Binding-site contacts:
Ligand atom O1 contacts residue HIS119 of chain 1.A at 3.5 Å (h-bond).
Ligand atom C11 contacts residue GLY131 of chain 1.A at 3.9 Å.
Ligand atom I contacts residue GLY131 of chain 1.A at 3.9 Å.
Ligand atom C5 contacts residue LEU197 of chain 1.A at 3.9 Å (hydrophobic).
Ligand atom O1 contacts residue VAL121 of chain 1.A at 3.9 Å.
Ligand atom N1 contacts residue HIS119 of chain 1.A at 3.4 Å (h-bond).
Ligand atom C8 contacts residue GOL1 of chain 1.C at 3.8 Å.
Ligand atom O1 contacts residue VAL142 of chain 1.A at 3.8 Å.
Ligand atom N2 contacts residue PHE130 of chain 1.A at 3.6 Å.
Ligand atom C5 contacts residue VAL121 of chain 1.A at 3.9 Å (hydrophobic).
Ligand atom N1 contacts residue ZN1 of chain 1.B at 2.0 Å.
Ligand atom C8 contacts residue THR199 of chain 1.A at 3.3 Å.
Ligand atom C14 contacts residue PHE130 of chain 1.A at 3.5 Å (hydrophobic).
Ligand atom SE contacts residue PRO201 of chain 1.A at 3.9 Å.
Ligand atom C4 contacts residue GLN92 of chain 1.A at 4.0 Å.
Ligand atom C contacts residue PHE130 of chain 1.A at 3.7 Å (hydrophobic).
Ligand atom C7 contacts residue LEU197 of chain 1.A at 4.0 Å (hydrophobic).
Ligand atom C3 contacts residue GOL1 of chain 1.C at 3.9 Å.
Ligand atom O1 contacts residue HIS94 of chain 1.A at 3.4 Å.
Ligand atom C7 contacts residue THR199 of chain 1.A at 3.4 Å.
Ligand atom O contacts residue THR198 of chain 1.A at 3.0 Å (h-bond).
Ligand atom N1 contacts residue HIS94 of chain 1.A at 3.3 Å (h-bond).
Ligand atom C13 contacts residue PHE130 of chain 1.A at 4.0 Å (hydrophobic).
Ligand atom O contacts residue LEU197 of chain 1.A at 3.3 Å.
Ligand atom S contacts residue HIS94 of chain 1.A at 3.9 Å.
Ligand atom S contacts residue THR198 of chain 1.A at 3.9 Å.
Ligand atom C6 contacts residue LEU197 of chain 1.A at 3.9 Å (hydrophobic).
Ligand atom C1 contacts residue LEU197 of chain 1.A at 4.0 Å (hydrophobic).
Ligand atom C5 contacts residue HIS94 of chain 1.A at 4.0 Å.
Ligand atom N1 contacts residue HIS96 of chain 1.A at 3.4 Å (h-bond).
Ligand atom S contacts residue ZN1 of chain 1.B at 3.1 Å.
Ligand atom C12 contacts residue GLY131 of chain 1.A at 3.6 Å.
Ligand atom C9 contacts residue PHE130 of chain 1.A at 3.9 Å (hydrophobic).
Ligand atom O1 contacts residue ZN1 of chain 1.B at 3.0 Å.
Ligand atom C2 contacts residue GOL1 of chain 1.C at 3.9 Å.
Ligand atom O1 contacts residue TRP208 of chain 1.A at 4.0 Å.
Ligand atom C4 contacts residue LEU197 of chain 1.A at 4.0 Å (hydrophobic).
Ligand atom N1 contacts residue THR198 of chain 1.A at 2.8 Å (h-bond).
Ligand atom S contacts residue HIS119 of chain 1.A at 4.0 Å.
Ligand atom O contacts residue TRP208 of chain 1.A at 3.6 Å.

Sequence of chain 1.A:
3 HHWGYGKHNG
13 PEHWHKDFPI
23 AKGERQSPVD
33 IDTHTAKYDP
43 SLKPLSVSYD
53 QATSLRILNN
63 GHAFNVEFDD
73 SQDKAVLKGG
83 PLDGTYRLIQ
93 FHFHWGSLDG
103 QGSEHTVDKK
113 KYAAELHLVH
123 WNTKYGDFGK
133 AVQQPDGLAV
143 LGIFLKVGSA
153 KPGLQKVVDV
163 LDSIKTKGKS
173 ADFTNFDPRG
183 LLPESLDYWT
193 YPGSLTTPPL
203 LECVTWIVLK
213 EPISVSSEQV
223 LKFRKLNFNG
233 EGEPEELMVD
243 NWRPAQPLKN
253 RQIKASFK

A small-molecule ligand and the protein it binds are described below.
Small molecule (SMILES): NS(=O)(=O)c1ccc(CCN/C([SeH])=N/c2ccc(I)cc2)cc1